Sequence of chain 1.B:
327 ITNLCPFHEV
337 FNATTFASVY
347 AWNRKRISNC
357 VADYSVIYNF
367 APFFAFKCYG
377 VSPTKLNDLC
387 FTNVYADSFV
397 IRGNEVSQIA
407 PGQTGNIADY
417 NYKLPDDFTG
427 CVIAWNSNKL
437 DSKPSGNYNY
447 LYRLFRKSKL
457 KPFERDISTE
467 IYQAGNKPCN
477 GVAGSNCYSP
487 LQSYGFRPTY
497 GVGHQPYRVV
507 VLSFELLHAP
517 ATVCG

Binding-site contacts:
Ligand atom C5 contacts residue ASN338 of chain 1.B at 3.7 Å.
Ligand atom C6 contacts residue ASN338 of chain 1.B at 4.4 Å.
Ligand atom C7 contacts residue THR340 of chain 1.B at 4.3 Å.
Ligand atom O5 contacts residue ASN338 of chain 1.B at 2.4 Å (h-bond).
Ligand atom C7 contacts residue ASN338 of chain 1.B at 3.1 Å.
Ligand atom C4 contacts residue ASN338 of chain 1.B at 4.2 Å.
Ligand atom C1 contacts residue ASN338 of chain 1.B at 1.4 Å.
Ligand atom O6 contacts residue ASN338 of chain 1.B at 3.9 Å.
Ligand atom C8 contacts residue THR340 of chain 1.B at 3.6 Å.
Ligand atom O7 contacts residue ASN338 of chain 1.B at 3.0 Å (h-bond).
Ligand atom C8 contacts residue ARG504 of chain 1.B at 4.2 Å.
Ligand atom C3 contacts residue ASN338 of chain 1.B at 3.8 Å.
Ligand atom N2 contacts residue THR340 of chain 1.B at 4.0 Å.
Ligand atom C2 contacts residue ASN338 of chain 1.B at 2.5 Å.
Ligand atom C8 contacts residue LEU436 of chain 1.B at 4.2 Å (hydrophobic).
Ligand atom N2 contacts residue ASN338 of chain 1.B at 2.9 Å (h-bond).
Ligand atom C8 contacts residue ASN338 of chain 1.B at 4.3 Å.

A small-molecule ligand and the protein it binds are described below.
Small molecule (SMILES): CC(=O)N[C@@H]1[C@@H](O)[C@H](O)[C@@H](CO)O[C@H]1O